Sequence of chain 2.A:
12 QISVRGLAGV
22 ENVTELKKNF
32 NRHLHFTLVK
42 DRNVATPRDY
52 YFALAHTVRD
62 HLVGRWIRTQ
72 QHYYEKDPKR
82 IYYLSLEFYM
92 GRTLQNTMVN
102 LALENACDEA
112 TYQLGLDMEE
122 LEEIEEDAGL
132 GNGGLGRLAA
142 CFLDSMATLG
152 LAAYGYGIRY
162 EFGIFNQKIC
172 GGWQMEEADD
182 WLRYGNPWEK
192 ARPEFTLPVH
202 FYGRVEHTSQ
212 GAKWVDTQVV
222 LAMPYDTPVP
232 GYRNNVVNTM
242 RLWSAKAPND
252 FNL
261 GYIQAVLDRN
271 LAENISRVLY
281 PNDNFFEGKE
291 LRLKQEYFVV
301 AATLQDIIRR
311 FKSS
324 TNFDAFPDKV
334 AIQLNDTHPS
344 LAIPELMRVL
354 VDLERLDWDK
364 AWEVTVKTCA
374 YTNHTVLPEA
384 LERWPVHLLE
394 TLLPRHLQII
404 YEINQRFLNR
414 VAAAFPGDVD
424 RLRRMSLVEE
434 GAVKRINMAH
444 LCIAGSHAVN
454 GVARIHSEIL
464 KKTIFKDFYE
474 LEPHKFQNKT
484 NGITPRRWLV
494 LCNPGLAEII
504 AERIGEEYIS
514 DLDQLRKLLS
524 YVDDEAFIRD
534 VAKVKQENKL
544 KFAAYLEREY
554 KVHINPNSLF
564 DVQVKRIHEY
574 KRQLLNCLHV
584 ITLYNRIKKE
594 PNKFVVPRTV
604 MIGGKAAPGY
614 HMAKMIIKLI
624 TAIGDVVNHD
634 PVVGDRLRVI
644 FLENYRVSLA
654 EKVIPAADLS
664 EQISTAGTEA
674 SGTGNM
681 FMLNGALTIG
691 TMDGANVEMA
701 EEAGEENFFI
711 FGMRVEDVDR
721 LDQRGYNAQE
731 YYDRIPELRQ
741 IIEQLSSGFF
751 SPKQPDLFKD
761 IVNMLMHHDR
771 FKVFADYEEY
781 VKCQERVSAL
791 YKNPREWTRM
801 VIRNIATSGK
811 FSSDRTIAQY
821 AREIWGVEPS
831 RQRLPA

Binding-site contacts:
Ligand atom C6 contacts residue ASN484 of chain 2.A at 3.3 Å.
Ligand atom O4 contacts residue SER674 of chain 2.A at 3.6 Å.
Ligand atom CL6 contacts residue ASP283 of chain 2.A at 3.4 Å.
Ligand atom O4A contacts residue ASN284 of chain 2.A at 3.6 Å (h-bond).
Ligand atom O4A contacts residue ASP339 of chain 2.A at 3.7 Å.
Ligand atom O3 contacts residue SER674 of chain 2.A at 3.1 Å (h-bond).
Ligand atom C3 contacts residue GLU672 of chain 2.A at 3.4 Å.
Ligand atom O1 contacts residue LEU136 of chain 2.A at 3.0 Å (h-bond).
Ligand atom C3A contacts residue HIS377 of chain 2.A at 3.4 Å.
Ligand atom C1A contacts residue LEU136 of chain 2.A at 3.4 Å (hydrophobic).
Ligand atom C5A contacts residue ASN284 of chain 2.A at 3.7 Å.
Ligand atom O2 contacts residue GLU672 of chain 2.A at 3.1 Å (salt-bridge).
Ligand atom C2 contacts residue HIS377 of chain 2.A at 3.6 Å.
Ligand atom O4 contacts residue ASN484 of chain 2.A at 3.7 Å.
Ligand atom O2 contacts residue ASN284 of chain 2.A at 3.1 Å (h-bond).
Ligand atom O4 contacts residue GLY675 of chain 2.A at 2.8 Å (h-bond).
Ligand atom C7 contacts residue ASP339 of chain 2.A at 3.4 Å.
Ligand atom O6 contacts residue HIS377 of chain 2.A at 2.7 Å (h-bond).
Ligand atom C6A contacts residue LEU136 of chain 2.A at 3.7 Å (hydrophobic).
Ligand atom O4A contacts residue HIS377 of chain 2.A at 3.7 Å.
Ligand atom C6 contacts residue HIS377 of chain 2.A at 3.5 Å.
Ligand atom O1 contacts residue ASP283 of chain 2.A at 2.6 Å (salt-bridge).
Ligand atom O1 contacts residue GLY135 of chain 2.A at 3.5 Å (h-bond).
Ligand atom O3 contacts residue GLU672 of chain 2.A at 2.8 Å (salt-bridge).
Ligand atom C6A contacts residue ASN284 of chain 2.A at 3.6 Å.
Ligand atom O3 contacts residue ALA673 of chain 2.A at 3.3 Å (h-bond).
Ligand atom C6 contacts residue LEU136 of chain 2.A at 3.7 Å (hydrophobic).
Ligand atom C5 contacts residue LEU136 of chain 2.A at 3.6 Å (hydrophobic).
Ligand atom C6 contacts residue GLY135 of chain 2.A at 3.5 Å.
Ligand atom O4A contacts residue THR378 of chain 2.A at 3.4 Å.
Ligand atom O2 contacts residue TYR573 of chain 2.A at 3.0 Å (h-bond).
Ligand atom C4 contacts residue GLY675 of chain 2.A at 3.8 Å.
Ligand atom C1A contacts residue ASP283 of chain 2.A at 3.4 Å.
Ligand atom C5 contacts residue GLY135 of chain 2.A at 3.6 Å.
Ligand atom O5 contacts residue LEU136 of chain 2.A at 3.3 Å (h-bond).
Ligand atom C6A contacts residue ASP283 of chain 2.A at 3.8 Å.
Ligand atom C7 contacts residue THR378 of chain 2.A at 3.6 Å.
Ligand atom O3 contacts residue GLY675 of chain 2.A at 3.2 Å (h-bond).
Ligand atom CL6 contacts residue ASN284 of chain 2.A at 3.6 Å.
Ligand atom O6 contacts residue ASN484 of chain 2.A at 2.8 Å (h-bond).

The protein below binds the small molecule below.
Small molecule (SMILES): COc1cc(Cl)c(O)c([C@@H]2O[C@H](CO)[C@@H](O)[C@H](O)[C@H]2O)c1